Sequence of chain 37.E:
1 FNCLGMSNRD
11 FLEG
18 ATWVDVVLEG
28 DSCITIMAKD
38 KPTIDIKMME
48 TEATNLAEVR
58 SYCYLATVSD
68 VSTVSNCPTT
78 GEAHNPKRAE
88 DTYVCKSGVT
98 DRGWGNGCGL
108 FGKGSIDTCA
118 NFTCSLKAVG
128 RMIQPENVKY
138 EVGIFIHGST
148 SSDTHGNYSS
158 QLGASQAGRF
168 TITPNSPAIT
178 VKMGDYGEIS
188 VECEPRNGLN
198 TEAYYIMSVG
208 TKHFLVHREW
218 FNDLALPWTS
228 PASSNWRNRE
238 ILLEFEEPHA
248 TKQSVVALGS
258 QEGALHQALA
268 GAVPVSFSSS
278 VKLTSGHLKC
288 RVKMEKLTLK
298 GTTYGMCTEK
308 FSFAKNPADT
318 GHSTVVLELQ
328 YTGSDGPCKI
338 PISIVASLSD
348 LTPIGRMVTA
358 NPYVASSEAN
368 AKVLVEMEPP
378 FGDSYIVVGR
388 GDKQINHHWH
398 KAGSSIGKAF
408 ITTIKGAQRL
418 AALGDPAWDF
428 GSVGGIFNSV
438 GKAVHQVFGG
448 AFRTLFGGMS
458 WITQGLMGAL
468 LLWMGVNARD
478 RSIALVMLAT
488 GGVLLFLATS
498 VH

Binding-site contacts:
Ligand atom C5 contacts residue ASN118 of chain 37.E at 3.6 Å.
Ligand atom O6 contacts residue THR89 of chain 37.E at 3.8 Å.
Ligand atom C6 contacts residue THR120 of chain 37.E at 4.0 Å.
Ligand atom O5 contacts residue ASN118 of chain 37.E at 2.4 Å (h-bond).
Ligand atom O6 contacts residue THR120 of chain 37.E at 3.5 Å (h-bond).
Ligand atom C1 contacts residue ASN118 of chain 37.E at 1.4 Å.
Ligand atom C7 contacts residue TYR90 of chain 37.E at 4.2 Å (hydrophobic).
Ligand atom N2 contacts residue TYR90 of chain 37.E at 4.2 Å.
Ligand atom C2 contacts residue ASN118 of chain 37.E at 2.5 Å.
Ligand atom C1 contacts residue SER66 of chain 37.E at 4.4 Å.
Ligand atom O7 contacts residue ASP67 of chain 37.E at 4.3 Å.
Ligand atom C7 contacts residue ASP67 of chain 37.E at 4.3 Å.
Ligand atom C8 contacts residue ASN118 of chain 37.E at 4.3 Å.
Ligand atom C7 contacts residue ASN118 of chain 37.E at 3.3 Å.
Ligand atom O7 contacts residue SER66 of chain 37.E at 3.6 Å.
Ligand atom C5 contacts residue THR120 of chain 37.E at 4.5 Å.
Ligand atom C8 contacts residue TYR90 of chain 37.E at 3.6 Å (hydrophobic).
Ligand atom N2 contacts residue ASN118 of chain 37.E at 2.9 Å (h-bond).
Ligand atom O6 contacts residue ASN118 of chain 37.E at 4.1 Å.
Ligand atom C8 contacts residue ASP67 of chain 37.E at 4.0 Å.
Ligand atom O5 contacts residue THR120 of chain 37.E at 3.7 Å.
Ligand atom C3 contacts residue ASN118 of chain 37.E at 3.8 Å.
Ligand atom O7 contacts residue ASN118 of chain 37.E at 3.4 Å (h-bond).
Ligand atom O6 contacts residue PHE119 of chain 37.E at 3.2 Å (h-bond).
Ligand atom C4 contacts residue ASN118 of chain 37.E at 4.2 Å.
Ligand atom O5 contacts residue SER66 of chain 37.E at 4.3 Å.

The protein below binds the small molecule below.
Small molecule (SMILES): CC(=O)N[C@@H]1[C@@H](O)[C@H](O)[C@@H](CO)O[C@H]1O